Sequence of chain 1.H:
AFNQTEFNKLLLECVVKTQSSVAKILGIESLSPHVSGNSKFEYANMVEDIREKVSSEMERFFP

The protein below binds the small molecule below.
Small molecule (SMILES): CC(C)[C@H](N)C(=O)N[C@@H](CCC(=O)O)C(=O)N1CCC[C@H]1C(=O)NCC(=O)N[C@@H](CC(=O)O)C(=O)N[C@@H](CC(=O)O)C(=O)N[C@@H](Cc1ccccc1)C(=O)O

Sequence of chain 1.E:
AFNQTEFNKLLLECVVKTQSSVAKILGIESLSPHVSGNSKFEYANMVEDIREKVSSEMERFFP

Binding-site contacts:
Ligand atom O contacts residue LYS26 of chain 1.E at 3.2 Å.
Ligand atom O contacts residue LYS42 of chain 1.H at 2.9 Å (salt-bridge).
Ligand atom CZ contacts residue SER23 of chain 1.G at 3.7 Å.
Ligand atom CD2 contacts residue VAL49 of chain 1.E at 3.9 Å (hydrophobic).
Ligand atom CA contacts residue TYR45 of chain 1.E at 3.9 Å (hydrophobic).
Ligand atom O contacts residue PHE43 of chain 1.H at 3.4 Å.
Ligand atom O contacts residue TYR45 of chain 1.E at 2.7 Å (h-bond).
Ligand atom O contacts residue ARG53 of chain 1.E at 3.6 Å (salt-bridge).
Ligand atom O contacts residue LYS19 of chain 1.G at 3.0 Å (salt-bridge).
Ligand atom N contacts residue TYR45 of chain 1.E at 3.6 Å.
Ligand atom OD2 contacts residue LYS55 of chain 1.H at 3.7 Å.
Ligand atom CE1 contacts residue ILE52 of chain 1.E at 3.8 Å (hydrophobic).
Ligand atom C contacts residue LYS19 of chain 1.G at 3.5 Å.
Ligand atom OD1 contacts residue LYS42 of chain 1.H at 3.5 Å (salt-bridge).
Ligand atom OXT contacts residue LYS19 of chain 1.G at 3.0 Å (salt-bridge).
Ligand atom OD2 contacts residue SER22 of chain 1.E at 3.4 Å (h-bond).
Ligand atom O contacts residue TYR45 of chain 1.E at 3.8 Å.
Ligand atom CD2 contacts residue TYR45 of chain 1.E at 3.3 Å (hydrophobic).
Ligand atom CZ contacts residue LEU28 of chain 1.E at 3.8 Å (hydrophobic).
Ligand atom CB contacts residue VAL49 of chain 1.E at 3.9 Å (hydrophobic).
Ligand atom CZ contacts residue ILE52 of chain 1.E at 3.9 Å (hydrophobic).
Ligand atom CB contacts residue ARG53 of chain 1.E at 3.9 Å.
Ligand atom O contacts residue TYR45 of chain 1.E at 3.2 Å.
Ligand atom C contacts residue TYR45 of chain 1.E at 3.5 Å (hydrophobic).
Ligand atom CA contacts residue GLY29 of chain 1.E at 3.9 Å.
Ligand atom C contacts residue TYR45 of chain 1.E at 3.8 Å (hydrophobic).
Ligand atom CG contacts residue SER22 of chain 1.E at 3.7 Å.
Ligand atom CE1 contacts residue LYS19 of chain 1.G at 3.9 Å.
Ligand atom C contacts residue PHE43 of chain 1.H at 3.9 Å (hydrophobic).
Ligand atom OD1 contacts residue SER22 of chain 1.E at 3.3 Å (h-bond).
Ligand atom CG contacts residue VAL49 of chain 1.E at 3.9 Å (hydrophobic).
Ligand atom CG1 contacts residue TYR45 of chain 1.E at 3.6 Å (hydrophobic).
Ligand atom N contacts residue TYR45 of chain 1.E at 3.7 Å.
Ligand atom OD1 contacts residue ALA25 of chain 1.E at 3.8 Å.
Ligand atom CG contacts residue SER32 of chain 1.E at 3.8 Å.
Ligand atom CB contacts residue GLY29 of chain 1.E at 3.6 Å.
Ligand atom N contacts residue TYR45 of chain 1.E at 3.8 Å.
Ligand atom CE2 contacts residue ALA25 of chain 1.E at 3.7 Å (hydrophobic).
Ligand atom CE2 contacts residue TYR45 of chain 1.E at 3.4 Å (hydrophobic).
Ligand atom N contacts residue GLY29 of chain 1.E at 3.8 Å.

Sequence of chain 1.G:
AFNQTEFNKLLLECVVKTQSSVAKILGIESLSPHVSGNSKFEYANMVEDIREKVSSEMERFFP